Sequence of chain 1.D:
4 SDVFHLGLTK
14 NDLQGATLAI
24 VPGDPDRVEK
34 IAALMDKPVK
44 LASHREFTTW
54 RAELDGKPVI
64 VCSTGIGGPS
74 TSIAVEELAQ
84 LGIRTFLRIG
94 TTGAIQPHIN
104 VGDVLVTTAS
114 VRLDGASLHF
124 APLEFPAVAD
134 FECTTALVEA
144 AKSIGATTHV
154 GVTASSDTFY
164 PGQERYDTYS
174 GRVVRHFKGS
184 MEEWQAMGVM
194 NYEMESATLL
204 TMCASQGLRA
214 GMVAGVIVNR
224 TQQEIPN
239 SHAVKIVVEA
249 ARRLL

Sequence of chain 1.C:
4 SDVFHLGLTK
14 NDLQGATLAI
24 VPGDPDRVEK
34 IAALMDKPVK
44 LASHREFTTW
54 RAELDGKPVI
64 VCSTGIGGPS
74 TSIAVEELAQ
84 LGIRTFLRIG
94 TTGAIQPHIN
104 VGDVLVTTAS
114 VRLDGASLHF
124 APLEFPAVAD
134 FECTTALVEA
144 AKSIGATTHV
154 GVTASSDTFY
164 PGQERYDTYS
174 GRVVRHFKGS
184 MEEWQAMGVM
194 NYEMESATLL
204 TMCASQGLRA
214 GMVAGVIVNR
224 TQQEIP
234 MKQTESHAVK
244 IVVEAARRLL

The small molecule below binds the protein below.
Small molecule (SMILES): O=c1ccn([C@H]2C[C@H](O)[C@@H](CO)O2)c(=O)[nH]1

Binding-site contacts:
Ligand atom C4 contacts residue GLY96 of chain 1.D at 3.4 Å.
Ligand atom C1' contacts residue THR94 of chain 1.D at 3.4 Å.
Ligand atom O3' contacts residue ILE69 of chain 1.D at 3.5 Å.
Ligand atom C6 contacts residue THR94 of chain 1.D at 3.4 Å.
Ligand atom C4' contacts residue PO41 of chain 1.MA at 3.6 Å.
Ligand atom N1 contacts residue THR94 of chain 1.D at 3.5 Å (h-bond).
Ligand atom O4 contacts residue VAL221 of chain 1.D at 3.5 Å.
Ligand atom O5' contacts residue HIS8 of chain 1.C at 2.7 Å (h-bond).
Ligand atom C3' contacts residue GLU198 of chain 1.D at 3.5 Å.
Ligand atom C4 contacts residue THR95 of chain 1.D at 3.9 Å.
Ligand atom C2' contacts residue MET197 of chain 1.D at 3.7 Å (hydrophobic).
Ligand atom C5' contacts residue PHE162 of chain 1.D at 3.6 Å (hydrophobic).
Ligand atom N3 contacts residue PHE162 of chain 1.D at 3.7 Å.
Ligand atom O2 contacts residue PHE162 of chain 1.D at 3.9 Å.
Ligand atom O2 contacts residue GLU196 of chain 1.D at 3.5 Å.
Ligand atom C3' contacts residue MET197 of chain 1.D at 3.8 Å (hydrophobic).
Ligand atom C5 contacts residue ILE220 of chain 1.D at 3.8 Å (hydrophobic).
Ligand atom O2 contacts residue MET197 of chain 1.D at 3.4 Å.
Ligand atom C2' contacts residue GLU198 of chain 1.D at 3.5 Å.
Ligand atom C2 contacts residue PHE162 of chain 1.D at 3.9 Å (hydrophobic).
Ligand atom N3 contacts residue GLN166 of chain 1.D at 3.0 Å (h-bond).
Ligand atom O4' contacts residue PO41 of chain 1.MA at 3.1 Å (h-bond).
Ligand atom N3 contacts residue TYR195 of chain 1.D at 3.9 Å.
Ligand atom C5 contacts residue THR95 of chain 1.D at 3.5 Å.
Ligand atom O4 contacts residue GLY96 of chain 1.D at 3.3 Å.
Ligand atom C3' contacts residue PO41 of chain 1.MA at 3.5 Å.
Ligand atom C4 contacts residue ARG168 of chain 1.D at 3.8 Å.
Ligand atom O4 contacts residue ARG168 of chain 1.D at 2.9 Å (salt-bridge).
Ligand atom C2 contacts residue GLN166 of chain 1.D at 3.7 Å.
Ligand atom C6 contacts residue THR95 of chain 1.D at 3.7 Å.
Ligand atom C5 contacts residue GLY96 of chain 1.D at 3.6 Å.
Ligand atom C4 contacts residue PHE162 of chain 1.D at 3.9 Å (hydrophobic).
Ligand atom C5' contacts residue HIS8 of chain 1.C at 3.3 Å.
Ligand atom C1' contacts residue PO41 of chain 1.MA at 3.5 Å.
Ligand atom O2 contacts residue GLN166 of chain 1.D at 3.0 Å (h-bond).
Ligand atom O5' contacts residue PHE162 of chain 1.D at 3.4 Å.
Ligand atom O4' contacts residue THR94 of chain 1.D at 3.2 Å (h-bond).
Ligand atom O3' contacts residue GLU198 of chain 1.D at 2.7 Å (salt-bridge).
Ligand atom O3' contacts residue PO41 of chain 1.MA at 2.7 Å (h-bond).
Ligand atom C2' contacts residue PO41 of chain 1.MA at 3.1 Å.